This protein binds this small molecule.
Small molecule (SMILES): CC(=O)N[C@H]1[C@H](O[C@H]2[C@H](O)[C@@H](NC(C)=O)CO[C@@H]2CO)O[C@H](CO)[C@@H](O[C@@H]2O[C@H](CO[C@H]3O[C@H](CO)[C@@H](O)[C@H](O)[C@@H]3O)[C@@H](O)[C@H](O[C@H]3O[C@H](CO)[C@@H](O)[C@H](O)[C@@H]3O)[C@@H]2O)[C@@H]1O

Sequence of chain 1.A:
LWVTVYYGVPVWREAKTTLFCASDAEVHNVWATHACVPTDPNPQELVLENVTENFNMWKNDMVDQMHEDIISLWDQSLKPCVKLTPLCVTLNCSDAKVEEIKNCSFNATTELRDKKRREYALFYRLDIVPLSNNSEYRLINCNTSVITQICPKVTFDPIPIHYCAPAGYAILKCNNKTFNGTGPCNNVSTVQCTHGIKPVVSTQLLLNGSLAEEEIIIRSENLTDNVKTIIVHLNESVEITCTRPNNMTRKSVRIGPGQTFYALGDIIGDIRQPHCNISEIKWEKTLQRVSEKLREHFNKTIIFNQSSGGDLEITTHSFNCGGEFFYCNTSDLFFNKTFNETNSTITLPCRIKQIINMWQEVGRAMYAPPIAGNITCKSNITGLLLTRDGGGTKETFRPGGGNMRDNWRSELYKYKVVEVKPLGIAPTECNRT

Binding-site contacts:
Ligand atom O5 contacts residue LYS404 of chain 1.A at 4.2 Å.
Ligand atom O4 contacts residue LYS404 of chain 1.A at 4.2 Å.
Ligand atom C3 contacts residue SER405 of chain 1.A at 4.1 Å.
Ligand atom O7 contacts residue ASN338 of chain 1.A at 3.3 Å (h-bond).
Ligand atom C8 contacts residue LEU225 of chain 1.A at 4.2 Å (hydrophobic).
Ligand atom C7 contacts residue ASN338 of chain 1.A at 3.7 Å.
Ligand atom C5 contacts residue ASN226 of chain 1.A at 3.7 Å.
Ligand atom O5 contacts residue ASN226 of chain 1.A at 2.4 Å (h-bond).
Ligand atom C8 contacts residue SER405 of chain 1.A at 3.2 Å.
Ligand atom O6 contacts residue GLY340 of chain 1.A at 3.4 Å.
Ligand atom C6 contacts residue GLY340 of chain 1.A at 4.3 Å.
Ligand atom C6 contacts residue LYS404 of chain 1.A at 3.5 Å.
Ligand atom C4 contacts residue ASN226 of chain 1.A at 4.2 Å.
Ligand atom O7 contacts residue PRO176 of chain 1.A at 4.4 Å.
Ligand atom C7 contacts residue ASN226 of chain 1.A at 3.7 Å.
Ligand atom C2 contacts residue SER405 of chain 1.A at 4.0 Å.
Ligand atom C8 contacts residue ASN338 of chain 1.A at 3.6 Å.
Ligand atom O5 contacts residue SER405 of chain 1.A at 3.8 Å.
Ligand atom C1 contacts residue ASN226 of chain 1.A at 1.4 Å.
Ligand atom O3 contacts residue THR173 of chain 1.A at 3.8 Å.
Ligand atom C6 contacts residue ASP175 of chain 1.A at 3.3 Å.
Ligand atom C2 contacts residue ASN226 of chain 1.A at 2.5 Å.
Ligand atom C3 contacts residue ASN226 of chain 1.A at 3.8 Å.
Ligand atom C5 contacts residue SER405 of chain 1.A at 3.8 Å.
Ligand atom C1 contacts residue SER405 of chain 1.A at 3.3 Å.
Ligand atom N2 contacts residue ASN226 of chain 1.A at 3.0 Å (h-bond).
Ligand atom O4 contacts residue CYS403 of chain 1.A at 4.4 Å.
Ligand atom C8 contacts residue THR402 of chain 1.A at 4.0 Å.
Ligand atom C5 contacts residue LYS404 of chain 1.A at 3.3 Å.
Ligand atom O7 contacts residue VAL218 of chain 1.A at 3.8 Å.
Ligand atom O6 contacts residue LYS404 of chain 1.A at 2.9 Å (salt-bridge).
Ligand atom C7 contacts residue VAL218 of chain 1.A at 4.4 Å (hydrophobic).
Ligand atom C4 contacts residue LYS404 of chain 1.A at 4.3 Å.
Ligand atom C7 contacts residue SER405 of chain 1.A at 4.4 Å.
Ligand atom O6 contacts residue ASP175 of chain 1.A at 4.0 Å.
Ligand atom C8 contacts residue ASN226 of chain 1.A at 4.0 Å.
Ligand atom C4 contacts residue SER405 of chain 1.A at 4.5 Å.
Ligand atom N2 contacts residue PRO176 of chain 1.A at 4.0 Å.